Binding-site contacts:
Ligand atom C2 contacts residue SER236 of chain 1.B at 3.8 Å.
Ligand atom C8 contacts residue ARG221 of chain 1.B at 4.0 Å.
Ligand atom C7 contacts residue SER236 of chain 1.B at 3.9 Å.
Ligand atom C2 contacts residue ARG217 of chain 1.B at 4.4 Å.
Ligand atom C8 contacts residue SER236 of chain 1.B at 3.9 Å.
Ligand atom C7 contacts residue ARG217 of chain 1.B at 4.2 Å.
Ligand atom O5 contacts residue ASN174 of chain 1.B at 2.3 Å (h-bond).
Ligand atom O7 contacts residue ASN174 of chain 1.B at 2.8 Å (h-bond).
Ligand atom C5 contacts residue ASN174 of chain 1.B at 3.6 Å.
Ligand atom O7 contacts residue ARG238 of chain 1.B at 4.0 Å.
Ligand atom N2 contacts residue ASN174 of chain 1.B at 3.0 Å (h-bond).
Ligand atom C1 contacts residue SER236 of chain 1.B at 4.0 Å.
Ligand atom C2 contacts residue ASN174 of chain 1.B at 2.5 Å.
Ligand atom C4 contacts residue VAL219 of chain 1.B at 4.3 Å (hydrophobic).
Ligand atom C2 contacts residue ARG221 of chain 1.B at 4.1 Å.
Ligand atom C1 contacts residue THR176 of chain 1.B at 4.3 Å.
Ligand atom O6 contacts residue ARG217 of chain 1.B at 3.1 Å (salt-bridge).
Ligand atom N2 contacts residue ARG217 of chain 1.B at 4.1 Å.
Ligand atom N2 contacts residue SER236 of chain 1.B at 3.0 Å (h-bond).
Ligand atom C1 contacts residue ASN174 of chain 1.B at 1.4 Å.
Ligand atom C3 contacts residue ARG221 of chain 1.B at 3.9 Å.
Ligand atom C6 contacts residue ARG221 of chain 1.B at 4.3 Å.
Ligand atom C1 contacts residue ARG221 of chain 1.B at 4.1 Å.
Ligand atom C7 contacts residue ARG221 of chain 1.B at 3.8 Å.
Ligand atom C7 contacts residue ARG238 of chain 1.B at 4.1 Å.
Ligand atom O5 contacts residue ARG221 of chain 1.B at 4.0 Å.
Ligand atom C8 contacts residue PHE237 of chain 1.B at 3.9 Å (hydrophobic).
Ligand atom O3 contacts residue ARG217 of chain 1.B at 3.3 Å (salt-bridge).
Ligand atom C6 contacts residue SER220 of chain 1.B at 3.6 Å.
Ligand atom C8 contacts residue ARG238 of chain 1.B at 3.6 Å.
Ligand atom C7 contacts residue ASN174 of chain 1.B at 3.1 Å.
Ligand atom C3 contacts residue SER236 of chain 1.B at 3.6 Å.
Ligand atom O3 contacts residue ARG221 of chain 1.B at 2.7 Å (salt-bridge).
Ligand atom O3 contacts residue SER236 of chain 1.B at 4.1 Å.
Ligand atom O2 contacts residue ARG221 of chain 1.B at 4.2 Å.
Ligand atom C4 contacts residue ASN174 of chain 1.B at 4.2 Å.
Ligand atom O6 contacts residue SER220 of chain 1.B at 4.3 Å.
Ligand atom O5 contacts residue VAL219 of chain 1.B at 3.9 Å.
Ligand atom C3 contacts residue ASN174 of chain 1.B at 3.8 Å.
Ligand atom N2 contacts residue ARG221 of chain 1.B at 3.5 Å (salt-bridge).

This small molecule binds to this protein.
Small molecule (SMILES): CC(=O)N[C@H]1[C@H](O[C@H]2[C@H](O)[C@@H](NC(C)=O)CO[C@@H]2CO)O[C@H](CO)[C@@H](O[C@@H]2O[C@H](CO[C@H]3O[C@H](CO)[C@@H](O)[C@H](O)[C@@H]3O)[C@@H](O)[C@H](O[C@H]3O[C@H](CO)[C@@H](O)[C@H](O)[C@@H]3O)[C@@H]2O)[C@@H]1O

Sequence of chain 1.B:
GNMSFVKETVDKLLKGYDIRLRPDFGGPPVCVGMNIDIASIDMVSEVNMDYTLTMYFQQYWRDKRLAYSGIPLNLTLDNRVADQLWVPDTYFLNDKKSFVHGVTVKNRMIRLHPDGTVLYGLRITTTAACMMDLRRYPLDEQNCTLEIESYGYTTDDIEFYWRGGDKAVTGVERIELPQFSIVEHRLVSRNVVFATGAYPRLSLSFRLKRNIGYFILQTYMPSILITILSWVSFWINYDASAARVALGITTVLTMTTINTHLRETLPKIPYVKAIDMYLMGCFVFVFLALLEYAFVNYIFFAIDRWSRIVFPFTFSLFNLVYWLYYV